This protein binds this small molecule.
Small molecule (SMILES): Cc1ccc(NC(=O)c2ccc(CN3CCN(C)CC3)cc2)cc1Nc1nccc(-c2cccnc2)n1

Sequence of chain 1.C:
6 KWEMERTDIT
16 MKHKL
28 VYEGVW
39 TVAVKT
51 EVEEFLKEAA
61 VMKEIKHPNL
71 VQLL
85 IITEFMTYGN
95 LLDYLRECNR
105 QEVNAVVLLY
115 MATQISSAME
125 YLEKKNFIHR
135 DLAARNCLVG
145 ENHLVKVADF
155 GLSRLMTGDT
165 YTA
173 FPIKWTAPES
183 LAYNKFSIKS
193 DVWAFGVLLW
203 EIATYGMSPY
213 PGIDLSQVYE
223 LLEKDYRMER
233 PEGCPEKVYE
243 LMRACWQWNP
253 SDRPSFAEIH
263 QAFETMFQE

Binding-site contacts:
Ligand atom C28 contacts residue GLU234 of chain 1.C at 3.5 Å.
Ligand atom C16 contacts residue PRO237 of chain 1.C at 3.7 Å (hydrophobic).
Ligand atom N21 contacts residue LEU112 of chain 1.C at 3.9 Å.
Ligand atom N10 contacts residue PRO237 of chain 1.C at 3.5 Å.
Ligand atom N3 contacts residue MET268 of chain 1.C at 3.6 Å.
Ligand atom C23 contacts residue GLY235 of chain 1.C at 3.5 Å.
Ligand atom C22 contacts residue GLY235 of chain 1.C at 3.4 Å.
Ligand atom C29 contacts residue ALA205 of chain 1.C at 3.9 Å (hydrophobic).
Ligand atom C4 contacts residue MET268 of chain 1.C at 3.5 Å (hydrophobic).
Ligand atom N13 contacts residue ALA109 of chain 1.C at 2.9 Å (h-bond).
Ligand atom C15 contacts residue LEU112 of chain 1.C at 3.8 Å (hydrophobic).
Ligand atom C7 contacts residue LEU113 of chain 1.C at 3.7 Å (hydrophobic).
Ligand atom C5 contacts residue LEU113 of chain 1.C at 3.7 Å (hydrophobic).
Ligand atom C26 contacts residue GLY235 of chain 1.C at 3.6 Å.
Ligand atom N21 contacts residue GLY235 of chain 1.C at 3.2 Å (h-bond).
Ligand atom N8 contacts residue ALA109 of chain 1.C at 3.6 Å (h-bond).
Ligand atom C16 contacts residue LEU112 of chain 1.C at 3.6 Å (hydrophobic).
Ligand atom C9 contacts residue ALA109 of chain 1.C at 3.7 Å (hydrophobic).
Ligand atom C14 contacts residue ALA109 of chain 1.C at 3.7 Å (hydrophobic).
Ligand atom N3 contacts residue PHE269 of chain 1.C at 3.9 Å.
Ligand atom C29 contacts residue GLU234 of chain 1.C at 3.8 Å.
Ligand atom C4 contacts residue LEU113 of chain 1.C at 3.7 Å (hydrophobic).
Ligand atom C17 contacts residue ALA205 of chain 1.C at 3.7 Å (hydrophobic).
Ligand atom N10 contacts residue VAL240 of chain 1.C at 3.4 Å.
Ligand atom C15 contacts residue PRO237 of chain 1.C at 3.8 Å (hydrophobic).
Ligand atom C20 contacts residue VAL240 of chain 1.C at 3.9 Å (hydrophobic).
Ligand atom N8 contacts residue LEU113 of chain 1.C at 3.6 Å.
Ligand atom C27 contacts residue GLU234 of chain 1.C at 3.8 Å.
Ligand atom C20 contacts residue LEU113 of chain 1.C at 3.8 Å (hydrophobic).
Ligand atom C18 contacts residue VAL240 of chain 1.C at 3.8 Å (hydrophobic).
Ligand atom C11 contacts residue VAL240 of chain 1.C at 3.7 Å (hydrophobic).
Ligand atom C1 contacts residue VAL110 of chain 1.C at 3.6 Å (hydrophobic).
Ligand atom C9 contacts residue LEU113 of chain 1.C at 3.8 Å (hydrophobic).
Ligand atom C46 contacts residue GLU234 of chain 1.C at 3.6 Å.
Ligand atom C25 contacts residue GLY235 of chain 1.C at 3.5 Å.
Ligand atom N13 contacts residue LEU113 of chain 1.C at 3.8 Å.
Ligand atom O29 contacts residue ALA109 of chain 1.C at 3.4 Å.
Ligand atom C49 contacts residue GLU234 of chain 1.C at 3.7 Å.
Ligand atom C6 contacts residue VAL110 of chain 1.C at 3.7 Å (hydrophobic).
Ligand atom C11 contacts residue PRO237 of chain 1.C at 3.7 Å (hydrophobic).